Binding-site contacts:
Ligand atom C7 contacts residue ASN771 of chain 1.C at 3.3 Å.
Ligand atom C3 contacts residue ASN771 of chain 1.C at 3.8 Å.
Ligand atom C8 contacts residue TRP768 of chain 1.C at 3.7 Å (hydrophobic).
Ligand atom O7 contacts residue TRP768 of chain 1.C at 4.1 Å.
Ligand atom O7 contacts residue PHE472 of chain 1.C at 4.5 Å.
Ligand atom O7 contacts residue ASN771 of chain 1.C at 3.4 Å (h-bond).
Ligand atom C5 contacts residue ASN771 of chain 1.C at 3.7 Å.
Ligand atom C8 contacts residue PRO767 of chain 1.C at 3.8 Å (hydrophobic).
Ligand atom O5 contacts residue ASN771 of chain 1.C at 2.4 Å (h-bond).
Ligand atom N2 contacts residue ASN771 of chain 1.C at 2.9 Å (h-bond).
Ligand atom C7 contacts residue TRP768 of chain 1.C at 4.1 Å (hydrophobic).
Ligand atom C1 contacts residue ASN771 of chain 1.C at 1.4 Å.
Ligand atom C4 contacts residue ASN771 of chain 1.C at 4.2 Å.
Ligand atom C2 contacts residue ASN771 of chain 1.C at 2.5 Å.
Ligand atom C8 contacts residue ASN771 of chain 1.C at 4.5 Å.

The protein below binds the small molecule below.
Small molecule (SMILES): CC(=O)N[C@@H]1[C@@H](O)[C@H](O)[C@@H](CO)O[C@H]1O

Sequence of chain 1.C:
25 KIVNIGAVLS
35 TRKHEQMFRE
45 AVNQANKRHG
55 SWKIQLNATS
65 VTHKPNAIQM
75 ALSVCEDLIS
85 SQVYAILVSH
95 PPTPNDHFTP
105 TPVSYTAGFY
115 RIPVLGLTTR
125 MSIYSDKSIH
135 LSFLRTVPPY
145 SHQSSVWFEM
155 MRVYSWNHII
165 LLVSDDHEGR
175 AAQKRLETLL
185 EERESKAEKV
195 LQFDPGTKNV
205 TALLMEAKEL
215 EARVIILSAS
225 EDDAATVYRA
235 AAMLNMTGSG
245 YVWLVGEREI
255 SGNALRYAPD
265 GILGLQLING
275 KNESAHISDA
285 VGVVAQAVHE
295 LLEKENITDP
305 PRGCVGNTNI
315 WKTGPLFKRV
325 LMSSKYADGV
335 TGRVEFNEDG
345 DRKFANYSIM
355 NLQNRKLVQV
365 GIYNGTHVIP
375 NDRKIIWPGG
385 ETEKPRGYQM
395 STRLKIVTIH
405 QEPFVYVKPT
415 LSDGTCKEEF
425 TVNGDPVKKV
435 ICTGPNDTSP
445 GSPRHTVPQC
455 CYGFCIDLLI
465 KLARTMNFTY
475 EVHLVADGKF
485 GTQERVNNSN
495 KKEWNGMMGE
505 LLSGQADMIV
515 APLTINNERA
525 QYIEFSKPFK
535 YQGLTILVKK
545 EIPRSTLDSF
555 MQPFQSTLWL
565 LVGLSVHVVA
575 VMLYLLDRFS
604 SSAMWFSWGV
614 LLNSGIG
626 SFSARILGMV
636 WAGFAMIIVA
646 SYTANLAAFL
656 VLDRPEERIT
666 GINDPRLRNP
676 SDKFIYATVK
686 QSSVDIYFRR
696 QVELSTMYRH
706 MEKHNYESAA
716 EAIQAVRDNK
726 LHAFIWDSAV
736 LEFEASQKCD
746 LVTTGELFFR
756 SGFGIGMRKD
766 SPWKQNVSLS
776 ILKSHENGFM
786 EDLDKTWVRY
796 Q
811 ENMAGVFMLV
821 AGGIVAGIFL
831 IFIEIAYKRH